A small-molecule ligand and the protein it binds are described below.
Small molecule (SMILES): CC(=O)N[C@@H]1[C@@H](O)[C@H](O)[C@@H](CO)O[C@H]1O

Binding-site contacts:
Ligand atom C7 contacts residue ARG89 of chain 1.C at 4.4 Å.
Ligand atom O7 contacts residue ASN114 of chain 1.C at 4.1 Å.
Ligand atom C6 contacts residue ASN114 of chain 1.C at 4.5 Å.
Ligand atom N2 contacts residue ASN114 of chain 1.C at 2.8 Å (h-bond).
Ligand atom C3 contacts residue ASN114 of chain 1.C at 3.5 Å.
Ligand atom C7 contacts residue ASN114 of chain 1.C at 3.7 Å.
Ligand atom O5 contacts residue ASN114 of chain 1.C at 2.2 Å (h-bond).
Ligand atom C4 contacts residue ASN114 of chain 1.C at 3.9 Å.
Ligand atom C7 contacts residue GLU84 of chain 1.C at 4.5 Å.
Ligand atom C2 contacts residue ASN114 of chain 1.C at 2.1 Å.
Ligand atom O6 contacts residue ASN114 of chain 1.C at 3.8 Å.
Ligand atom C8 contacts residue ARG89 of chain 1.C at 3.1 Å.
Ligand atom O7 contacts residue GLU84 of chain 1.C at 3.6 Å.
Ligand atom C1 contacts residue ASN114 of chain 1.C at 1.4 Å.
Ligand atom C5 contacts residue ASN114 of chain 1.C at 3.5 Å.

Sequence of chain 1.C:
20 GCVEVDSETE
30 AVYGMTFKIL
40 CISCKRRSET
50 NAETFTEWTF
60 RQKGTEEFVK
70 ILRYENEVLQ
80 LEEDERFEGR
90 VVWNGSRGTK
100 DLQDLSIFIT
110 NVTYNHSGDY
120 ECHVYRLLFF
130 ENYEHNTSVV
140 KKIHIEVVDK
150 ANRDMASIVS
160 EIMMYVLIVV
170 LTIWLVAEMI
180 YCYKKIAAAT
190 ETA